This protein binds this small molecule.
Small molecule (SMILES): CC(=O)N[C@@H]1[C@@H](O)[C@H](O)[C@@H](CO)O[C@H]1O

Binding-site contacts:
Ligand atom O5 contacts residue GLU259 of chain 7.A at 4.0 Å.
Ligand atom C3 contacts residue ASN256 of chain 7.A at 3.8 Å.
Ligand atom C2 contacts residue ASN256 of chain 7.A at 2.6 Å.
Ligand atom C1 contacts residue ASN256 of chain 7.A at 1.4 Å.
Ligand atom O5 contacts residue ASN256 of chain 7.A at 2.4 Å (h-bond).
Ligand atom C5 contacts residue THR258 of chain 7.A at 4.4 Å.
Ligand atom C5 contacts residue ASN256 of chain 7.A at 3.6 Å.
Ligand atom C4 contacts residue ASN256 of chain 7.A at 4.3 Å.
Ligand atom C7 contacts residue ASN256 of chain 7.A at 3.2 Å.
Ligand atom C5 contacts residue GLU259 of chain 7.A at 4.3 Å.
Ligand atom O7 contacts residue ASN256 of chain 7.A at 3.0 Å (h-bond).
Ligand atom N2 contacts residue ASN256 of chain 7.A at 3.0 Å (h-bond).
Ligand atom C6 contacts residue GLU259 of chain 7.A at 3.5 Å.

Sequence of chain 7.A:
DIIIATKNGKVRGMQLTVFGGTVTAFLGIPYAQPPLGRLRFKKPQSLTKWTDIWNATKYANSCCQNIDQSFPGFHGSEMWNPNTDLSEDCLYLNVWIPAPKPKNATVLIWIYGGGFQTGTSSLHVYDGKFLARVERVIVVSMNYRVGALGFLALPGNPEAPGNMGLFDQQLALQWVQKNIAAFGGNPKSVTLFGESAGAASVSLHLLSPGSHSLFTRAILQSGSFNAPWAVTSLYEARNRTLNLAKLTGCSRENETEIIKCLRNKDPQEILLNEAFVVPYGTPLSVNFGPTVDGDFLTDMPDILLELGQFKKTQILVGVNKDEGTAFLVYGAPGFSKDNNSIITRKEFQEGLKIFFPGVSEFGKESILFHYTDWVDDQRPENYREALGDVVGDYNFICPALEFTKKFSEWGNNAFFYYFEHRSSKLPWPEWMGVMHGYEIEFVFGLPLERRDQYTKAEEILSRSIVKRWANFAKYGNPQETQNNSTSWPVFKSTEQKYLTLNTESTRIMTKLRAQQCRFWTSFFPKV